Binding-site contacts:
Ligand atom C7 contacts residue ASN146 of chain 1.C at 4.4 Å.
Ligand atom C5 contacts residue SER175 of chain 1.C at 4.2 Å.
Ligand atom C8 contacts residue NAG1 of chain 1.S at 4.0 Å.
Ligand atom C4 contacts residue ASN316 of chain 1.C at 4.2 Å.
Ligand atom C8 contacts residue ASN316 of chain 1.C at 4.5 Å.
Ligand atom C2 contacts residue ASN316 of chain 1.C at 2.4 Å.
Ligand atom C8 contacts residue ASN146 of chain 1.C at 4.0 Å.
Ligand atom O7 contacts residue ASN146 of chain 1.C at 4.0 Å.
Ligand atom O5 contacts residue SER175 of chain 1.C at 3.2 Å (h-bond).
Ligand atom O7 contacts residue ASN316 of chain 1.C at 3.3 Å (h-bond).
Ligand atom C1 contacts residue ASN316 of chain 1.C at 1.4 Å.
Ligand atom O5 contacts residue ASN316 of chain 1.C at 2.3 Å (h-bond).
Ligand atom C7 contacts residue ASN316 of chain 1.C at 3.3 Å.
Ligand atom C1 contacts residue SER175 of chain 1.C at 4.0 Å.
Ligand atom C5 contacts residue ASN316 of chain 1.C at 3.6 Å.
Ligand atom C3 contacts residue ASN316 of chain 1.C at 3.8 Å.
Ligand atom N2 contacts residue ASN316 of chain 1.C at 2.9 Å (h-bond).
Ligand atom O6 contacts residue LEU149 of chain 1.C at 4.0 Å.
Ligand atom O6 contacts residue SER175 of chain 1.C at 3.1 Å (h-bond).
Ligand atom C6 contacts residue SER175 of chain 1.C at 3.9 Å.

A small-molecule ligand and the protein it binds are described below.
Small molecule (SMILES): CC(=O)N[C@@H]1[C@@H](O)[C@H](O)[C@@H](CO)O[C@H]1O

Sequence of chain 1.C:
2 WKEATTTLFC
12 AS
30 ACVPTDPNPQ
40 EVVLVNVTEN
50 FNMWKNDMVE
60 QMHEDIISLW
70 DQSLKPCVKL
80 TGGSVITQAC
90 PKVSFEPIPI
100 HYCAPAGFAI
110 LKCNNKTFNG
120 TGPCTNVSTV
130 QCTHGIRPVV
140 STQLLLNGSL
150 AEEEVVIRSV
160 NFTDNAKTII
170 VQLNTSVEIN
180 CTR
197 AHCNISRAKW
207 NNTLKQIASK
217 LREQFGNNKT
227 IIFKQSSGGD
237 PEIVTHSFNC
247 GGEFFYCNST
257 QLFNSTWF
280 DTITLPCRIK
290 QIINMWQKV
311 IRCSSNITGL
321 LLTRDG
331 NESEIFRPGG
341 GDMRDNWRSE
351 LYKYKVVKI